Binding-site contacts:
Ligand atom C4 contacts residue ASN308 of chain 1.C at 4.2 Å.
Ligand atom C5 contacts residue TRP364 of chain 1.C at 4.4 Å (hydrophobic).
Ligand atom C8 contacts residue ASN308 of chain 1.C at 4.0 Å.
Ligand atom O5 contacts residue ASN308 of chain 1.C at 2.4 Å (h-bond).
Ligand atom O7 contacts residue SER362 of chain 1.C at 4.0 Å.
Ligand atom C2 contacts residue ASN308 of chain 1.C at 2.5 Å.
Ligand atom O5 contacts residue TRP364 of chain 1.C at 4.3 Å.
Ligand atom C8 contacts residue SER362 of chain 1.C at 3.7 Å.
Ligand atom O6 contacts residue TRP364 of chain 1.C at 4.5 Å.
Ligand atom O7 contacts residue TRP364 of chain 1.C at 4.3 Å.
Ligand atom C7 contacts residue ASN308 of chain 1.C at 3.2 Å.
Ligand atom C7 contacts residue SER362 of chain 1.C at 4.3 Å.
Ligand atom N2 contacts residue ASN308 of chain 1.C at 2.9 Å (h-bond).
Ligand atom C5 contacts residue ASN308 of chain 1.C at 3.7 Å.
Ligand atom C1 contacts residue TRP364 of chain 1.C at 4.1 Å (hydrophobic).
Ligand atom O7 contacts residue ASN308 of chain 1.C at 3.1 Å (h-bond).
Ligand atom C1 contacts residue ASN308 of chain 1.C at 1.4 Å.
Ligand atom C3 contacts residue ASN308 of chain 1.C at 3.8 Å.

Sequence of chain 1.C:
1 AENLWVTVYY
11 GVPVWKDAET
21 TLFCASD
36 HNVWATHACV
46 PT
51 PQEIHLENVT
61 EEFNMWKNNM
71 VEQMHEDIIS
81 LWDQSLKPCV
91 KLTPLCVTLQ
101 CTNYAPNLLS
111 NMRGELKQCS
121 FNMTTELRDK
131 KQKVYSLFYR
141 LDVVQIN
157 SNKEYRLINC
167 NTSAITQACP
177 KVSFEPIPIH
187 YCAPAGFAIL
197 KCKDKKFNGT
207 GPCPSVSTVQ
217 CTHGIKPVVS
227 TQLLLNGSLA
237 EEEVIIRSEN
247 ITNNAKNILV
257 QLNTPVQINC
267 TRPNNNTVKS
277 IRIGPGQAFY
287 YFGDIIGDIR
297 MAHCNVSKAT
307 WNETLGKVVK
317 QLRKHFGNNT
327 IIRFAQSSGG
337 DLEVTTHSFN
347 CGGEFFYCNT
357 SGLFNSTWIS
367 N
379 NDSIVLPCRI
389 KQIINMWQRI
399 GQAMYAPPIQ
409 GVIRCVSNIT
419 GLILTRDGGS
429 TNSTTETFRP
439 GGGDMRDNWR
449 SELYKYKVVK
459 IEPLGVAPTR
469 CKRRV

This protein binds this small molecule.
Small molecule (SMILES): CC(=O)N[C@@H]1[C@@H](O)[C@H](O)[C@@H](CO)O[C@H]1O